Sequence of chain 1.A:
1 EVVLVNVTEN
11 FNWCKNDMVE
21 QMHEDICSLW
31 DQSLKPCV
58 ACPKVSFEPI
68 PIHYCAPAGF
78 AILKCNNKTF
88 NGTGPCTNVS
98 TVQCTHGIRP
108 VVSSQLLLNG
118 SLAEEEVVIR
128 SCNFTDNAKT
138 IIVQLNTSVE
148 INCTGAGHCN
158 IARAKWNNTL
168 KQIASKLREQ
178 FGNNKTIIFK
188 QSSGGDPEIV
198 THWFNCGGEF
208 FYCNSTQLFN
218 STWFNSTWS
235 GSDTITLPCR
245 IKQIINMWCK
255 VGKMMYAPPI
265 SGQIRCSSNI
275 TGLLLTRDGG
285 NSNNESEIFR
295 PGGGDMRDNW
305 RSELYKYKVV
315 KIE

Binding-site contacts:
Ligand atom C6 contacts residue THR90 of chain 1.A at 3.9 Å.
Ligand atom O6 contacts residue PRO92 of chain 1.A at 3.8 Å.
Ligand atom C5 contacts residue THR90 of chain 1.A at 4.1 Å.
Ligand atom C4 contacts residue ASN88 of chain 1.A at 4.0 Å.
Ligand atom C6 contacts residue PRO92 of chain 1.A at 4.3 Å (hydrophobic).
Ligand atom O6 contacts residue GLY91 of chain 1.A at 4.0 Å.
Ligand atom C1 contacts residue ASN88 of chain 1.A at 1.4 Å.
Ligand atom C2 contacts residue ASN88 of chain 1.A at 2.3 Å.
Ligand atom C7 contacts residue ASN88 of chain 1.A at 3.4 Å.
Ligand atom N2 contacts residue ASN88 of chain 1.A at 2.9 Å (h-bond).
Ligand atom C1 contacts residue THR90 of chain 1.A at 4.0 Å.
Ligand atom C6 contacts residue GLY91 of chain 1.A at 3.5 Å.
Ligand atom O7 contacts residue ASN88 of chain 1.A at 3.3 Å (h-bond).
Ligand atom C5 contacts residue ASN88 of chain 1.A at 3.5 Å.
Ligand atom O5 contacts residue THR90 of chain 1.A at 3.4 Å (h-bond).
Ligand atom C3 contacts residue ASN88 of chain 1.A at 3.6 Å.
Ligand atom O5 contacts residue ASN88 of chain 1.A at 2.2 Å (h-bond).

The small molecule below binds the protein below.
Small molecule (SMILES): CC(=O)N[C@@H]1[C@@H](O)[C@H](O)[C@@H](CO)O[C@H]1O